Sequence of chain 1.E:
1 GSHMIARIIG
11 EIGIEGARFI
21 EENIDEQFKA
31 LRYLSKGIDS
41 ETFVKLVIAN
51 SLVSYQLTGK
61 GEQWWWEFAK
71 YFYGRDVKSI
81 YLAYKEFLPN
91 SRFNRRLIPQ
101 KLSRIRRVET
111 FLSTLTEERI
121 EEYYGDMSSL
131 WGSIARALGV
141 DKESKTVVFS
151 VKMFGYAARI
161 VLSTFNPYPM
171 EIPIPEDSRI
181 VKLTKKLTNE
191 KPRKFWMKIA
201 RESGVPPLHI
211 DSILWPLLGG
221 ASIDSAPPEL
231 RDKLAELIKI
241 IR

Binding-site contacts:
Ligand atom O3' contacts residue THR146 of chain 1.E at 3.6 Å.
Ligand atom N3 contacts residue THR58 of chain 1.E at 3.6 Å.
Ligand atom P contacts residue ARG104 of chain 1.E at 3.5 Å.
Ligand atom C2 contacts residue GLN56 of chain 1.E at 3.4 Å.
Ligand atom C1' contacts residue GLN100 of chain 1.E at 3.3 Å.
Ligand atom N3 contacts residue GLN56 of chain 1.E at 3.5 Å.
Ligand atom C5 contacts residue LEU57 of chain 1.E at 3.4 Å (hydrophobic).
Ligand atom C2 contacts residue GLY59 of chain 1.E at 3.4 Å.
Ligand atom O3' contacts residue ARG104 of chain 1.E at 3.2 Å (salt-bridge).
Ligand atom OP2 contacts residue VAL140 of chain 1.E at 3.5 Å.
Ligand atom N3 contacts residue GLY59 of chain 1.E at 3.4 Å (h-bond).
Ligand atom O2 contacts residue GLY59 of chain 1.E at 3.3 Å.
Ligand atom C3' contacts residue LYS145 of chain 1.E at 3.1 Å.
Ligand atom OP1 contacts residue ARG107 of chain 1.E at 2.6 Å (salt-bridge).
Ligand atom OP1 contacts residue THR146 of chain 1.E at 2.7 Å (h-bond).
Ligand atom C4' contacts residue TYR55 of chain 1.E at 3.5 Å (hydrophobic).
Ligand atom O2 contacts residue GLN56 of chain 1.E at 3.4 Å.
Ligand atom O1P contacts residue LYS60 of chain 1.E at 3.4 Å.
Ligand atom P contacts residue ARG107 of chain 1.E at 3.3 Å.
Ligand atom O5' contacts residue GLN56 of chain 1.E at 3.3 Å (h-bond).
Ligand atom OP1 contacts residue SER144 of chain 1.E at 3.4 Å.
Ligand atom C6 contacts residue LEU57 of chain 1.E at 3.2 Å (hydrophobic).
Ligand atom C2' contacts residue LYS145 of chain 1.E at 2.7 Å.
Ligand atom O2 contacts residue TYR55 of chain 1.E at 3.5 Å.
Ligand atom OP1 contacts residue GLN56 of chain 1.E at 2.9 Å (h-bond).
Ligand atom OP1 contacts residue LYS145 of chain 1.E at 3.3 Å (salt-bridge).
Ligand atom C6 contacts residue GLN56 of chain 1.E at 3.4 Å.
Ligand atom O4' contacts residue TYR55 of chain 1.E at 3.3 Å.
Ligand atom O4' contacts residue GLN100 of chain 1.E at 3.6 Å (h-bond).
Ligand atom O1P contacts residue GLY61 of chain 1.E at 3.3 Å (h-bond).
Ligand atom C5' contacts residue GLN100 of chain 1.E at 3.5 Å.
Ligand atom C1' contacts residue LYS145 of chain 1.E at 1.5 Å.
Ligand atom OP2 contacts residue LYS145 of chain 1.E at 2.9 Å (salt-bridge).
Ligand atom C5 contacts residue GLN56 of chain 1.E at 3.5 Å.
Ligand atom OP1 contacts residue VAL140 of chain 1.E at 3.5 Å.
Ligand atom C7 contacts residue ARG96 of chain 1.E at 3.4 Å.
Ligand atom OP1 contacts residue ARG104 of chain 1.E at 2.9 Å (salt-bridge).
Ligand atom OP2 contacts residue ARG107 of chain 1.E at 3.5 Å (salt-bridge).
Ligand atom N1 contacts residue GLN56 of chain 1.E at 3.6 Å (h-bond).
Ligand atom C1' contacts residue GLY59 of chain 1.E at 3.5 Å.

The small molecule below binds the protein below.
Small molecule (SMILES): CC[C@H](O[P](=O)(O)OC[C@H]1O[C@@H](n2cc(C)c(=O)[nH]c2=O)C[C@@H]1O[P](=O)(O)OC[C@H]1O[C@@H](n2cc(C)c(=O)[nH]c2=O)C[C@@H]1O[P](=O)(O)OC[C@H]1O[C@@H](n2cc(C)c(=O)[nH]c2=O)C[C@@H]1O[P](=O)(O)OC[C@H]1O[C@@H](n2ccc(N)nc2=O)C[C@@H]1O[P](=O)(O)OC[C@H]1O[C@@H](n2cc(C)c(=O)[nH]c2=O)C[C@@H]1O)[C@H](O)CO[P](=O)(O)O[C@H]1C[C@H](n2cc(C)c(=O)[nH]c2=O)O[C@@H]1CO[P](=O)(O)O[C@H]1C[C@H](n2cc(C)c(=O)[nH]c2=O)O[C@@H]1CO[P](=O)(O)O[C@H]1C[C@H](n2cc(C)c(=O)[nH]c2=O)O[C@@H]1CO